Sequence of chain 1.A:
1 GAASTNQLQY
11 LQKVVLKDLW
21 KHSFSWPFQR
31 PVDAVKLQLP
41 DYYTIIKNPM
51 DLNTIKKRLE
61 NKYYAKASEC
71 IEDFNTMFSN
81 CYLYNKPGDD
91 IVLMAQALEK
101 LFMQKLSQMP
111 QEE

A small-molecule ligand and the protein it binds are described below.
Small molecule (SMILES): C=CCOC(=O)C1=C(C)Nc2c(c(=O)[nH]c(=O)n2CC)[C@@H]1c1ccc(C)cc1

Binding-site contacts:
Ligand atom C20 contacts residue MET94 of chain 1.A at 3.8 Å (hydrophobic).
Ligand atom N03 contacts residue LEU39 of chain 1.A at 3.7 Å.
Ligand atom C28 contacts residue LEU37 of chain 1.A at 3.6 Å (hydrophobic).
Ligand atom O24 contacts residue TRP26 of chain 1.A at 3.5 Å.
Ligand atom N03 contacts residue ILE91 of chain 1.A at 3.4 Å.
Ligand atom C26 contacts residue EDO1 of chain 1.E at 3.8 Å.
Ligand atom C02 contacts residue VAL32 of chain 1.A at 3.7 Å (hydrophobic).
Ligand atom O25 contacts residue EDO1 of chain 1.E at 3.7 Å.
Ligand atom O05 contacts residue ASN85 of chain 1.A at 3.0 Å (h-bond).
Ligand atom C01 contacts residue ILE91 of chain 1.A at 3.7 Å (hydrophobic).
Ligand atom C07 contacts residue ASN85 of chain 1.A at 3.7 Å.
Ligand atom C13 contacts residue TRP26 of chain 1.A at 3.8 Å (hydrophobic).
Ligand atom C20 contacts residue ASP90 of chain 1.A at 3.7 Å.
Ligand atom C04 contacts residue ASN85 of chain 1.A at 3.6 Å.
Ligand atom O05 contacts residue TYR84 of chain 1.A at 3.9 Å.
Ligand atom C10 contacts residue LEU39 of chain 1.A at 3.9 Å (hydrophobic).
Ligand atom C10 contacts residue ILE91 of chain 1.A at 3.5 Å (hydrophobic).
Ligand atom O08 contacts residue ASN85 of chain 1.A at 3.7 Å.
Ligand atom C07 contacts residue LEU39 of chain 1.A at 3.6 Å (hydrophobic).
Ligand atom N06 contacts residue ASN85 of chain 1.A at 2.9 Å (h-bond).
Ligand atom O08 contacts residue EDO1 of chain 1.E at 3.3 Å.
Ligand atom C27 contacts residue LEU37 of chain 1.A at 3.5 Å (hydrophobic).
Ligand atom C12 contacts residue LEU37 of chain 1.A at 3.9 Å (hydrophobic).
Ligand atom O08 contacts residue LEU39 of chain 1.A at 3.7 Å.
Ligand atom C17 contacts residue ILE91 of chain 1.A at 3.7 Å (hydrophobic).
Ligand atom C28 contacts residue GLN38 of chain 1.A at 3.7 Å.
Ligand atom C04 contacts residue LEU39 of chain 1.A at 3.9 Å (hydrophobic).
Ligand atom C28 contacts residue EDO1 of chain 1.E at 3.9 Å.
Ligand atom C07 contacts residue ILE91 of chain 1.A at 3.7 Å (hydrophobic).
Ligand atom C20 contacts residue ILE91 of chain 1.A at 3.9 Å (hydrophobic).
Ligand atom C09 contacts residue ILE91 of chain 1.A at 3.7 Å (hydrophobic).
Ligand atom C13 contacts residue LEU37 of chain 1.A at 3.6 Å (hydrophobic).
Ligand atom N06 contacts residue ILE91 of chain 1.A at 3.5 Å.
Ligand atom O05 contacts residue TYR42 of chain 1.A at 3.9 Å.
Ligand atom C17 contacts residue TRP26 of chain 1.A at 3.9 Å (hydrophobic).
Ligand atom C04 contacts residue ILE91 of chain 1.A at 3.3 Å (hydrophobic).
Ligand atom C18 contacts residue TRP26 of chain 1.A at 3.7 Å (hydrophobic).
Ligand atom C27 contacts residue EDO1 of chain 1.E at 3.5 Å.
Ligand atom O05 contacts residue ILE91 of chain 1.A at 3.8 Å.
Ligand atom C01 contacts residue PRO27 of chain 1.A at 3.5 Å (hydrophobic).